Sequence of chain 1.A:
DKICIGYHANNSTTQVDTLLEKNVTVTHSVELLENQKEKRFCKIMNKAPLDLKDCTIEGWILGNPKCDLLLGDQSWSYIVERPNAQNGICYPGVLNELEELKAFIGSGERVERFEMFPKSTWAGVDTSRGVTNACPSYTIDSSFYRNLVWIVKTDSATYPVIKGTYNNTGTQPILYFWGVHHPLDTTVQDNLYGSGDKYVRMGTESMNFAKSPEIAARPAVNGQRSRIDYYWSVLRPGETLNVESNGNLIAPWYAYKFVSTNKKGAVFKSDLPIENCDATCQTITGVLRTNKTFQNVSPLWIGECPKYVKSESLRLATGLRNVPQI

A protein and the small-molecule ligand that binds it are described below.
Small molecule (SMILES): CC(=O)N[C@@H]1[C@@H](O)[C@H](O)[C@@H](CO)O[C@H]1O

Binding-site contacts:
Ligand atom N2 contacts residue ASN23 of chain 1.A at 2.7 Å (h-bond).
Ligand atom O7 contacts residue ASN23 of chain 1.A at 3.3 Å (h-bond).
Ligand atom C4 contacts residue ASN23 of chain 1.A at 4.3 Å.
Ligand atom C7 contacts residue GLN15 of chain 1.A at 4.1 Å.
Ligand atom C2 contacts residue GLN15 of chain 1.A at 3.8 Å.
Ligand atom C1 contacts residue GLN15 of chain 1.A at 4.2 Å.
Ligand atom O5 contacts residue ASN23 of chain 1.A at 2.4 Å (h-bond).
Ligand atom N2 contacts residue GLN15 of chain 1.A at 3.2 Å (h-bond).
Ligand atom C8 contacts residue ASN23 of chain 1.A at 4.2 Å.
Ligand atom C7 contacts residue ASN23 of chain 1.A at 3.1 Å.
Ligand atom C3 contacts residue ASN23 of chain 1.A at 3.7 Å.
Ligand atom C2 contacts residue ASN23 of chain 1.A at 2.5 Å.
Ligand atom C5 contacts residue ASN23 of chain 1.A at 3.8 Å.
Ligand atom C6 contacts residue ASN23 of chain 1.A at 4.1 Å.
Ligand atom C1 contacts residue ASN23 of chain 1.A at 1.5 Å.
Ligand atom C8 contacts residue GLN15 of chain 1.A at 3.5 Å.